Sequence of chain 1.A:
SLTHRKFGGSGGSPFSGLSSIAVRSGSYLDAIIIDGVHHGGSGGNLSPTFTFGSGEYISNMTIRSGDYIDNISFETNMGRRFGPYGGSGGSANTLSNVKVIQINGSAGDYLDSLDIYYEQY

Binding-site contacts:
Ligand atom O1 contacts residue ASP68 of chain 1.A at 3.1 Å (salt-bridge).
Ligand atom O4 contacts residue GLY90 of chain 1.A at 3.7 Å.
Ligand atom C5 contacts residue TYR29 of chain 1.A at 4.4 Å (hydrophobic).
Ligand atom C5 contacts residue ASP68 of chain 1.A at 3.9 Å.
Ligand atom O1 contacts residue GLY67 of chain 1.A at 4.3 Å.
Ligand atom O5 contacts residue ASP68 of chain 1.A at 2.9 Å (salt-bridge).
Ligand atom C6 contacts residue ASP71 of chain 1.A at 3.5 Å.
Ligand atom C6 contacts residue GLY67 of chain 1.A at 4.4 Å.
Ligand atom O4 contacts residue TYR29 of chain 1.A at 3.8 Å.
Ligand atom O4 contacts residue GLY91 of chain 1.A at 3.5 Å (h-bond).
Ligand atom C6 contacts residue ASP68 of chain 1.A at 3.8 Å.
Ligand atom C4 contacts residue ASP71 of chain 1.A at 3.4 Å.
Ligand atom O6 contacts residue ASP71 of chain 1.A at 2.7 Å (salt-bridge).
Ligand atom O3 contacts residue GLY90 of chain 1.A at 3.9 Å.
Ligand atom O6 contacts residue SER66 of chain 1.A at 4.1 Å.
Ligand atom C1 contacts residue GLY67 of chain 1.A at 4.5 Å.
Ligand atom O6 contacts residue ASP68 of chain 1.A at 3.0 Å (salt-bridge).
Ligand atom O5 contacts residue GLY67 of chain 1.A at 3.7 Å.
Ligand atom C6 contacts residue TYR29 of chain 1.A at 3.7 Å (hydrophobic).
Ligand atom C4 contacts residue GLY91 of chain 1.A at 3.5 Å.
Ligand atom C6 contacts residue TYR69 of chain 1.A at 3.6 Å (hydrophobic).
Ligand atom C4 contacts residue GLY90 of chain 1.A at 4.3 Å.
Ligand atom O3 contacts residue GLY91 of chain 1.A at 2.9 Å (h-bond).
Ligand atom C4 contacts residue GLY67 of chain 1.A at 4.5 Å.
Ligand atom O6 contacts residue TYR69 of chain 1.A at 2.9 Å (h-bond).
Ligand atom O6 contacts residue GLY67 of chain 1.A at 3.1 Å (h-bond).
Ligand atom C3 contacts residue GLY91 of chain 1.A at 3.8 Å.
Ligand atom C5 contacts residue ASP71 of chain 1.A at 4.1 Å.
Ligand atom O4 contacts residue ASP71 of chain 1.A at 2.6 Å (salt-bridge).
Ligand atom C1 contacts residue ASP68 of chain 1.A at 3.6 Å.
Ligand atom O5 contacts residue TYR69 of chain 1.A at 4.4 Å.
Ligand atom C5 contacts residue GLY67 of chain 1.A at 4.4 Å.

The protein below binds the small molecule below.
Small molecule (SMILES): CC(=O)N[C@@H]1[C@@H](O)[C@H](O)[C@@H](CO)O[C@H]1O